Binding-site contacts:
Ligand atom CB contacts residue THR21 of chain 1.K at 3.5 Å.
Ligand atom C23 contacts residue THR1 of chain 1.K at 2.5 Å.
Ligand atom C26 contacts residue THR1 of chain 1.K at 3.7 Å.
Ligand atom N contacts residue THR21 of chain 1.K at 2.8 Å (h-bond).
Ligand atom C23 contacts residue TYR170 of chain 1.K at 3.0 Å (hydrophobic).
Ligand atom O contacts residue ALA20 of chain 1.K at 3.4 Å.
Ligand atom C23 contacts residue ARG19 of chain 1.K at 3.5 Å.
Ligand atom C24 contacts residue MES1 of chain 1.LA at 3.1 Å.
Ligand atom C22 contacts residue TYR170 of chain 1.K at 3.6 Å (hydrophobic).
Ligand atom C contacts residue THR21 of chain 1.K at 3.5 Å.
Ligand atom O contacts residue THR21 of chain 1.K at 3.1 Å (h-bond).
Ligand atom O contacts residue GLY47 of chain 1.K at 3.2 Å (h-bond).
Ligand atom O contacts residue MES1 of chain 1.LA at 3.0 Å (h-bond).
Ligand atom C22 contacts residue THR1 of chain 1.K at 1.5 Å.
Ligand atom CB contacts residue GLY47 of chain 1.K at 3.8 Å.
Ligand atom O contacts residue THR1 of chain 1.K at 2.2 Å (h-bond).
Ligand atom CB contacts residue ASP126 of chain 1.L at 3.7 Å.
Ligand atom C26 contacts residue LYS33 of chain 1.K at 3.8 Å.
Ligand atom C24 contacts residue SER131 of chain 1.K at 3.6 Å.
Ligand atom CD2 contacts residue GLY47 of chain 1.K at 3.9 Å.
Ligand atom O contacts residue ALA49 of chain 1.K at 3.4 Å (h-bond).
Ligand atom N contacts residue THR1 of chain 1.K at 3.6 Å.
Ligand atom C25 contacts residue GLY47 of chain 1.K at 3.4 Å.
Ligand atom C27 contacts residue ALA49 of chain 1.K at 3.7 Å (hydrophobic).
Ligand atom C25 contacts residue THR1 of chain 1.K at 2.7 Å.
Ligand atom CA contacts residue GLY47 of chain 1.K at 3.9 Å.
Ligand atom CA contacts residue THR21 of chain 1.K at 3.1 Å.
Ligand atom C contacts residue MES1 of chain 1.LA at 3.8 Å.
Ligand atom CA contacts residue GLY47 of chain 1.K at 3.3 Å.
Ligand atom CD contacts residue ASP126 of chain 1.L at 3.4 Å.
Ligand atom O7 contacts residue THR1 of chain 1.K at 3.6 Å.
Ligand atom C22 contacts residue MES1 of chain 1.LA at 3.8 Å.
Ligand atom N contacts residue GLY47 of chain 1.K at 3.0 Å (h-bond).
Ligand atom C24 contacts residue THR1 of chain 1.K at 2.4 Å.
Ligand atom CA contacts residue THR21 of chain 1.K at 3.8 Å.
Ligand atom C contacts residue THR1 of chain 1.K at 1.4 Å.
Ligand atom CA contacts residue THR1 of chain 1.K at 2.4 Å.
Ligand atom C contacts residue GLY47 of chain 1.K at 3.5 Å.
Ligand atom C contacts residue LYS33 of chain 1.K at 3.8 Å.
Ligand atom O7 contacts residue MES1 of chain 1.LA at 3.5 Å (h-bond).

Sequence of chain 1.L:
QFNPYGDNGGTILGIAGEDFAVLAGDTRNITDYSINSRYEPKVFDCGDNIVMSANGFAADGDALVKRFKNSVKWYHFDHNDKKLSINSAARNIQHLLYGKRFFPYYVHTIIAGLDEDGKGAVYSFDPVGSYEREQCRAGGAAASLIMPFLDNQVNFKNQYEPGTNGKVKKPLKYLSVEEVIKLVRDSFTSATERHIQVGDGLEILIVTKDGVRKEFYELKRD

A small-molecule ligand and the protein it binds are described below.
Small molecule (SMILES): CC(=O)N[C@@H](C)C(=O)N1CCC[C@H]1C(=O)N[C@@H](CC(C)C)C(=O)N[C@@H](CC(C)C)[C@@H](O)[C@H](C)CO

Sequence of chain 1.K:
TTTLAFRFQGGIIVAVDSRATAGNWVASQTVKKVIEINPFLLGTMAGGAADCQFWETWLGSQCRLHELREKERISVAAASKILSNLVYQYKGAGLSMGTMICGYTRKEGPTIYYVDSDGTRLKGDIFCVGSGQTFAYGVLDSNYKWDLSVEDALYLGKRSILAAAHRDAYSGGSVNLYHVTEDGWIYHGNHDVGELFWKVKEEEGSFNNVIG